Sequence of chain 1.A:
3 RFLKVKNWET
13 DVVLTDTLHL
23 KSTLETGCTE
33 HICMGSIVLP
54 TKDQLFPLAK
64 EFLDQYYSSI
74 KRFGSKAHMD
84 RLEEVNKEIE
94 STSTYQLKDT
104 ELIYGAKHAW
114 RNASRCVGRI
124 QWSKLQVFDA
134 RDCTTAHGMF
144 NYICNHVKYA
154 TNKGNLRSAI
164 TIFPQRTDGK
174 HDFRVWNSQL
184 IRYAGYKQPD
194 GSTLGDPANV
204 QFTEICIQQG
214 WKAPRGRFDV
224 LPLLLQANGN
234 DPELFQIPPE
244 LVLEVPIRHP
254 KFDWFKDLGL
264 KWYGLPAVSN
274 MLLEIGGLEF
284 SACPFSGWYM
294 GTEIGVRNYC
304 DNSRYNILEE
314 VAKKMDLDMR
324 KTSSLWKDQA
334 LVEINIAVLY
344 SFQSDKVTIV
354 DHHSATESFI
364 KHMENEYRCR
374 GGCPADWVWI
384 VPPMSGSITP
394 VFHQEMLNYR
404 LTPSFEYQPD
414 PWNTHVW

Binding-site contacts:
Ligand atom C5' contacts residue H4B1 of chain 1.D at 3.3 Å.
Ligand atom N61 contacts residue ARG118 of chain 1.A at 3.6 Å.
Ligand atom C81 contacts residue TRP10 of chain 1.B at 3.6 Å (hydrophobic).
Ligand atom F13 contacts residue GLY290 of chain 1.A at 3.2 Å.
Ligand atom F13 contacts residue PHE288 of chain 1.A at 3.8 Å.
Ligand atom F13 contacts residue HEM1 of chain 1.C at 3.3 Å.
Ligand atom C4 contacts residue HEM1 of chain 1.C at 3.5 Å.
Ligand atom C13 contacts residue HEM1 of chain 1.C at 3.7 Å.
Ligand atom C15 contacts residue HEM1 of chain 1.C at 3.4 Å.
Ligand atom C61 contacts residue HEM1 of chain 1.C at 3.7 Å.
Ligand atom C5' contacts residue HEM1 of chain 1.C at 3.6 Å.
Ligand atom F13 contacts residue SER289 of chain 1.A at 3.6 Å.
Ligand atom C2' contacts residue HEM1 of chain 1.C at 3.0 Å.
Ligand atom C14 contacts residue HEM1 of chain 1.C at 3.3 Å.
Ligand atom N61 contacts residue HEM1 of chain 1.C at 2.8 Å (h-bond).
Ligand atom C12 contacts residue VAL271 of chain 1.A at 3.7 Å (hydrophobic).
Ligand atom C51 contacts residue VAL40 of chain 1.A at 3.6 Å (hydrophobic).
Ligand atom N2 contacts residue HEM1 of chain 1.C at 3.1 Å (h-bond).
Ligand atom C61 contacts residue TYR410 of chain 1.A at 3.6 Å (hydrophobic).
Ligand atom C2' contacts residue H4B1 of chain 1.D at 3.7 Å.
Ligand atom C51 contacts residue TYR410 of chain 1.A at 3.4 Å (hydrophobic).
Ligand atom C15 contacts residue TRP291 of chain 1.A at 3.5 Å (hydrophobic).
Ligand atom C14 contacts residue PRO269 of chain 1.A at 3.8 Å (hydrophobic).
Ligand atom C5' contacts residue TRP382 of chain 1.A at 3.4 Å (hydrophobic).
Ligand atom C3' contacts residue HEM1 of chain 1.C at 3.7 Å.
Ligand atom C3 contacts residue GLU296 of chain 1.A at 3.4 Å.
Ligand atom C2 contacts residue GLN182 of chain 1.A at 3.5 Å.
Ligand atom C15 contacts residue GLU296 of chain 1.A at 3.5 Å.
Ligand atom N1' contacts residue H4B1 of chain 1.D at 2.7 Å (h-bond).
Ligand atom N1' contacts residue HEM1 of chain 1.C at 2.6 Å (h-bond).
Ligand atom C16 contacts residue GLU296 of chain 1.A at 3.0 Å.
Ligand atom C1 contacts residue GLN182 of chain 1.A at 3.3 Å.
Ligand atom C2 contacts residue HEM1 of chain 1.C at 3.3 Å.
Ligand atom N11 contacts residue HEM1 of chain 1.C at 2.9 Å (h-bond).
Ligand atom C16 contacts residue HEM1 of chain 1.C at 3.7 Å.
Ligand atom C14 contacts residue TRP291 of chain 1.A at 3.7 Å (hydrophobic).
Ligand atom C4 contacts residue VAL271 of chain 1.A at 3.8 Å (hydrophobic).
Ligand atom N1 contacts residue HEM1 of chain 1.C at 3.3 Å (h-bond).
Ligand atom C51 contacts residue LEU41 of chain 1.A at 3.7 Å (hydrophobic).
Ligand atom C41 contacts residue TYR410 of chain 1.A at 3.5 Å (hydrophobic).

A protein and the small-molecule ligand that binds it are described below.
Small molecule (SMILES): Cc1cc(N)nc(C[C@@H]2CNC[C@@H]2NCCNCCc2cccc(F)c2)c1

Sequence of chain 1.B:
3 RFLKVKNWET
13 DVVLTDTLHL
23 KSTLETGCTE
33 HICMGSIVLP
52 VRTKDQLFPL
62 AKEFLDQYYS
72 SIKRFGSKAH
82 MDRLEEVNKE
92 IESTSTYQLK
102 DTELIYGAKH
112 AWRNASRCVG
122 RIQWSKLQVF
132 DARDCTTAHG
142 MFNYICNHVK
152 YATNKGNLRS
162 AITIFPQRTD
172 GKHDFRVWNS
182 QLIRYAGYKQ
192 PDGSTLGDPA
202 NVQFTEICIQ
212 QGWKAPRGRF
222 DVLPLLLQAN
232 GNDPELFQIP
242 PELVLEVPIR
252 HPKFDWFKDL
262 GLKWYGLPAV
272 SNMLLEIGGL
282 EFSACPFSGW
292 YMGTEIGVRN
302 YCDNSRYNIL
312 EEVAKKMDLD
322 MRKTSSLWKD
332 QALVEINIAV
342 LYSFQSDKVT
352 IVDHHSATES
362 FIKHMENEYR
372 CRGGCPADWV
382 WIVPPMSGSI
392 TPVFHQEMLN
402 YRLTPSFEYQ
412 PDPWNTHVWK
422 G